Binding-site contacts:
Ligand atom C3 contacts residue ASN299 of chain 1.A at 3.8 Å.
Ligand atom O5 contacts residue ASN299 of chain 1.A at 2.3 Å (h-bond).
Ligand atom C2 contacts residue MAN4 of chain 1.F at 4.0 Å.
Ligand atom C2 contacts residue ASN299 of chain 1.A at 2.5 Å.
Ligand atom O6 contacts residue ASN299 of chain 1.A at 4.0 Å.
Ligand atom O4 contacts residue MAN5 of chain 1.F at 3.6 Å (h-bond).
Ligand atom C1 contacts residue THR300 of chain 1.A at 3.8 Å.
Ligand atom O7 contacts residue SER305 of chain 1.A at 2.7 Å (h-bond).
Ligand atom C4 contacts residue MAN5 of chain 1.F at 3.8 Å.
Ligand atom O7 contacts residue BMA3 of chain 1.F at 4.1 Å.
Ligand atom O5 contacts residue THR300 of chain 1.A at 3.1 Å (h-bond).
Ligand atom C1 contacts residue MAN5 of chain 1.F at 4.1 Å.
Ligand atom C5 contacts residue MAN5 of chain 1.F at 4.1 Å.
Ligand atom C7 contacts residue SER305 of chain 1.A at 3.5 Å.
Ligand atom C6 contacts residue THR300 of chain 1.A at 3.5 Å.
Ligand atom C8 contacts residue GLN307 of chain 1.A at 3.6 Å.
Ligand atom C1 contacts residue ASN299 of chain 1.A at 1.4 Å.
Ligand atom C2 contacts residue THR301 of chain 1.A at 3.7 Å.
Ligand atom N2 contacts residue MAN4 of chain 1.F at 3.8 Å.
Ligand atom C7 contacts residue ASN299 of chain 1.A at 3.4 Å.
Ligand atom O7 contacts residue MAN4 of chain 1.F at 3.2 Å.
Ligand atom C8 contacts residue NAG2 of chain 1.F at 3.6 Å.
Ligand atom O6 contacts residue THR300 of chain 1.A at 2.8 Å (h-bond).
Ligand atom O5 contacts residue THR301 of chain 1.A at 3.6 Å (h-bond).
Ligand atom O7 contacts residue THR301 of chain 1.A at 3.4 Å (h-bond).
Ligand atom O7 contacts residue GLU310 of chain 1.A at 3.4 Å (salt-bridge).
Ligand atom C5 contacts residue THR300 of chain 1.A at 4.0 Å.
Ligand atom O3 contacts residue MAN4 of chain 1.F at 2.5 Å (h-bond).
Ligand atom N2 contacts residue ASN299 of chain 1.A at 3.0 Å (h-bond).
Ligand atom C8 contacts residue SER305 of chain 1.A at 3.6 Å.
Ligand atom C4 contacts residue ASN299 of chain 1.A at 4.2 Å.
Ligand atom C2 contacts residue MAN5 of chain 1.F at 3.8 Å.
Ligand atom O7 contacts residue MAN5 of chain 1.F at 3.3 Å (h-bond).
Ligand atom O5 contacts residue MAN5 of chain 1.F at 3.8 Å.
Ligand atom C3 contacts residue MAN4 of chain 1.F at 3.8 Å.
Ligand atom C6 contacts residue MAN5 of chain 1.F at 4.2 Å.
Ligand atom C1 contacts residue THR301 of chain 1.A at 3.6 Å.
Ligand atom O7 contacts residue ASN299 of chain 1.A at 3.3 Å (h-bond).
Ligand atom C5 contacts residue ASN299 of chain 1.A at 3.6 Å.
Ligand atom C7 contacts residue MAN4 of chain 1.F at 3.5 Å.

Sequence of chain 1.A:
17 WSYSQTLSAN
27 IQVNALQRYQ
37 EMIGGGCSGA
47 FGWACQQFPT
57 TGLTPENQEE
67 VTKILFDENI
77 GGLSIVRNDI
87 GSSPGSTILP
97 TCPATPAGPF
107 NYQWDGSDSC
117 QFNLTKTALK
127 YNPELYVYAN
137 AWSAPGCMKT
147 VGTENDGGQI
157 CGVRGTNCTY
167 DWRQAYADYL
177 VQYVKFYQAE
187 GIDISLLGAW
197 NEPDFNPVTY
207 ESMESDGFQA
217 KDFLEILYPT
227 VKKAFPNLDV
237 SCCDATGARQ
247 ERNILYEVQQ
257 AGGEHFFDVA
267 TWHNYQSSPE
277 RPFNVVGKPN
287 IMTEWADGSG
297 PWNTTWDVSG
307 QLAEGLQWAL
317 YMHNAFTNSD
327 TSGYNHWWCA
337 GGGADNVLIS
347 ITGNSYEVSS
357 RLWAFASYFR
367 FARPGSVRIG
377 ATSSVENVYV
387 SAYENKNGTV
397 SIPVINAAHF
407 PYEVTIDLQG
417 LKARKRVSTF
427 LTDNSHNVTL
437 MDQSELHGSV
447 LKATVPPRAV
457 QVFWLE

A protein and the small-molecule ligand that binds it are described below.
Small molecule (SMILES): CC(=O)N[C@H]1[C@H](O[C@H]2[C@H](O)[C@@H](NC(C)=O)CO[C@@H]2CO)O[C@H](CO)[C@@H](O)[C@@H]1O